Binding-site contacts:
Ligand atom C3 contacts residue ASN80 of chain 1.C at 3.8 Å.
Ligand atom N2 contacts residue ASN80 of chain 1.C at 3.0 Å (h-bond).
Ligand atom C7 contacts residue ASN80 of chain 1.C at 4.0 Å.
Ligand atom C1 contacts residue ASN80 of chain 1.C at 1.4 Å.
Ligand atom O5 contacts residue ASN80 of chain 1.C at 2.3 Å (h-bond).
Ligand atom C8 contacts residue SER79 of chain 1.C at 3.9 Å.
Ligand atom C5 contacts residue ASN80 of chain 1.C at 3.6 Å.
Ligand atom N2 contacts residue SER79 of chain 1.C at 4.4 Å.
Ligand atom C2 contacts residue ASN80 of chain 1.C at 2.5 Å.
Ligand atom C4 contacts residue ASN80 of chain 1.C at 4.2 Å.
Ligand atom C8 contacts residue ASN80 of chain 1.C at 4.2 Å.
Ligand atom C8 contacts residue THR82 of chain 1.C at 4.2 Å.

Sequence of chain 1.C:
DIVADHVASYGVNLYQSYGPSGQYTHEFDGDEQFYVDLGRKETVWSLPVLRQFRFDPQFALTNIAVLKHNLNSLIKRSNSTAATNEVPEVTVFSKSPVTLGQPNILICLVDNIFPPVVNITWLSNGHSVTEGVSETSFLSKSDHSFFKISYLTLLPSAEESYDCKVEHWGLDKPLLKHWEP

The small molecule below binds the protein below.
Small molecule (SMILES): CC(=O)N[C@@H]1[C@@H](O)[C@H](O)[C@@H](CO)O[C@H]1O